The protein below binds the small molecule below.
Small molecule (SMILES): CC[C@H](C)[C@H](NC(=O)[C@H](CCC(=O)O)NC(=O)[C@H](CC(C)C)NC[C@H](Cc1ccccc1)NC(=O)[C@@H](NC(=O)[C@@H](N)Cc1ccccc1)C(C)C)C(N)=O

Binding-site contacts:
Ligand atom CB contacts residue GLU5 of chain 1.H at 0.4 Å.
Ligand atom O contacts residue LEU4 of chain 1.H at 0.8 Å (h-bond).
Ligand atom C contacts residue PHE1 of chain 1.H at 0.8 Å (hydrophobic).
Ligand atom CB contacts residue PHE3 of chain 1.H at 0.5 Å (hydrophobic).
Ligand atom CD2 contacts residue PHE3 of chain 1.H at 0.6 Å (hydrophobic).
Ligand atom CA contacts residue GLU5 of chain 1.H at 0.4 Å.
Ligand atom CA contacts residue PHE3 of chain 1.H at 0.8 Å (hydrophobic).
Ligand atom O contacts residue GLU5 of chain 1.H at 0.5 Å (salt-bridge).
Ligand atom CB contacts residue VAL2 of chain 1.H at 0.4 Å (hydrophobic).
Ligand atom O contacts residue PHE1 of chain 1.H at 0.9 Å (h-bond).
Ligand atom C contacts residue ILE6 of chain 1.H at 0.8 Å (hydrophobic).
Ligand atom N contacts residue LEU4 of chain 1.H at 1.0 Å.
Ligand atom C contacts residue PHE3 of chain 1.H at 0.4 Å (hydrophobic).
Ligand atom CA contacts residue VAL2 of chain 1.H at 0.5 Å (hydrophobic).
Ligand atom N contacts residue PHE3 of chain 1.H at 0.9 Å.
Ligand atom C contacts residue GLU5 of chain 1.H at 0.8 Å.
Ligand atom CA contacts residue PHE1 of chain 1.H at 0.4 Å (hydrophobic).
Ligand atom CG contacts residue VAL2 of chain 1.H at 0.6 Å (hydrophobic).
Ligand atom N contacts residue GLU5 of chain 1.H at 1.0 Å.
Ligand atom CB contacts residue LEU4 of chain 1.H at 1.0 Å (hydrophobic).
Ligand atom CE1 contacts residue LEU4 of chain 1.H at 1.0 Å (hydrophobic).
Ligand atom N contacts residue ILE6 of chain 1.H at 0.5 Å.
Ligand atom CA contacts residue ILE6 of chain 1.H at 0.5 Å (hydrophobic).
Ligand atom CB contacts residue PHE1 of chain 1.H at 0.9 Å (hydrophobic).
Ligand atom CG1 contacts residue PHE1 of chain 1.H at 0.5 Å (hydrophobic).
Ligand atom CG2 contacts residue GLU5 of chain 1.H at 0.6 Å.
Ligand atom CD1 contacts residue LEU4 of chain 1.H at 0.7 Å (hydrophobic).
Ligand atom CG contacts residue PHE3 of chain 1.H at 1.0 Å (hydrophobic).
Ligand atom C contacts residue PHE1 of chain 1.H at 0.9 Å (hydrophobic).
Ligand atom C contacts residue VAL2 of chain 1.H at 0.6 Å (hydrophobic).
Ligand atom N contacts residue PHE1 of chain 1.H at 1.0 Å.
Ligand atom C contacts residue PHE3 of chain 1.H at 0.9 Å (hydrophobic).
Ligand atom N contacts residue VAL2 of chain 1.H at 0.9 Å.
Ligand atom CA contacts residue LEU4 of chain 1.H at 0.8 Å (hydrophobic).
Ligand atom C contacts residue GLU5 of chain 1.H at 0.8 Å.
Ligand atom CG contacts residue ILE6 of chain 1.H at 0.7 Å (hydrophobic).
Ligand atom CD1 contacts residue PHE3 of chain 1.H at 0.7 Å (hydrophobic).
Ligand atom CE2 contacts residue LEU4 of chain 1.H at 0.3 Å (hydrophobic).
Ligand atom CD1 contacts residue ILE6 of chain 1.H at 0.5 Å (hydrophobic).
Ligand atom CG contacts residue LEU4 of chain 1.H at 0.6 Å (hydrophobic).

Sequence of chain 1.H:
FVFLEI

Sequence of chain 1.C:
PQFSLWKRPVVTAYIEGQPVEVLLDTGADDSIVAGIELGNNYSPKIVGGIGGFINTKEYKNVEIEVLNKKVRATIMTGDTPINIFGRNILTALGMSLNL

Sequence of chain 1.D:
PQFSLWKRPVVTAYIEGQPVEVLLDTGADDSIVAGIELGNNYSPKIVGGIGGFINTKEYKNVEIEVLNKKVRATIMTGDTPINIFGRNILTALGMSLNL